Binding-site contacts:
Ligand atom C1 contacts residue ASN181 of chain 1.B at 1.4 Å.
Ligand atom C2 contacts residue ASN181 of chain 1.B at 2.3 Å.
Ligand atom C8 contacts residue ASN181 of chain 1.B at 4.2 Å.
Ligand atom O6 contacts residue LEU109 of chain 1.B at 3.8 Å.
Ligand atom O7 contacts residue ASN181 of chain 1.B at 3.1 Å (h-bond).
Ligand atom C2 contacts residue GLN180 of chain 1.B at 4.4 Å.
Ligand atom C4 contacts residue ASN181 of chain 1.B at 4.1 Å.
Ligand atom C1 contacts residue GLN180 of chain 1.B at 4.4 Å.
Ligand atom C8 contacts residue GLN180 of chain 1.B at 3.8 Å.
Ligand atom C7 contacts residue ASN181 of chain 1.B at 3.1 Å.
Ligand atom C5 contacts residue ASN181 of chain 1.B at 3.6 Å.
Ligand atom C3 contacts residue ASN181 of chain 1.B at 3.7 Å.
Ligand atom C8 contacts residue GLN185 of chain 1.B at 3.6 Å.
Ligand atom O5 contacts residue ASN181 of chain 1.B at 2.4 Å (h-bond).
Ligand atom N2 contacts residue GLN180 of chain 1.B at 3.5 Å (h-bond).
Ligand atom N2 contacts residue ASN181 of chain 1.B at 2.7 Å (h-bond).
Ligand atom C7 contacts residue GLN180 of chain 1.B at 4.2 Å.

Sequence of chain 1.B:
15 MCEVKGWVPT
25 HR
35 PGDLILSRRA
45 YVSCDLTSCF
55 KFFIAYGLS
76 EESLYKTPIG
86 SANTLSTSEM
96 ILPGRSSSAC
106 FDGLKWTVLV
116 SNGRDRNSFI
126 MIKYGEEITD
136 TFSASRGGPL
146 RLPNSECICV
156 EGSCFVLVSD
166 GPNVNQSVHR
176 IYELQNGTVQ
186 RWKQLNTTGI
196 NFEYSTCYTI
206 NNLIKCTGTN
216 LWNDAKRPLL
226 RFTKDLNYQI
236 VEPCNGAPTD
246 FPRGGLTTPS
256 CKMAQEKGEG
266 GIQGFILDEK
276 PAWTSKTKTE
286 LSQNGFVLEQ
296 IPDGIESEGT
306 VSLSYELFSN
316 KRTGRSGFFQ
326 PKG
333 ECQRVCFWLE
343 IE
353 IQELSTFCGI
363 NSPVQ

A protein and the small-molecule ligand that binds it are described below.
Small molecule (SMILES): CC(=O)N[C@@H]1[C@@H](O)[C@H](O)[C@@H](CO)O[C@H]1O